Sequence of chain 2.A:
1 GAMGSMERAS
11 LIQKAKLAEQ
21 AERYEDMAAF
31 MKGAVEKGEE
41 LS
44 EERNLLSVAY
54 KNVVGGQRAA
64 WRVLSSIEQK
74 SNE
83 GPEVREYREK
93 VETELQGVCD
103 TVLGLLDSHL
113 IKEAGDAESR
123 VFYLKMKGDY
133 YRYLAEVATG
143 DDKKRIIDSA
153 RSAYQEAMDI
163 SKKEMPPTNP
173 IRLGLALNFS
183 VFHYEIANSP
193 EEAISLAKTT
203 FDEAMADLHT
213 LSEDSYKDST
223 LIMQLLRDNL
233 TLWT

This protein binds this small molecule.
Small molecule (SMILES): CC[C@H](C)[C@H](NC(=O)[C@H](COP(=O)(O)O)NC(=O)CNC(=O)[C@H](C)N)C(=O)N1CCC[C@H]1C(=O)NCC(=O)N[C@@H](C)C(=O)N[C@@H](C)C(=O)N[C@H](C=O)CO

Binding-site contacts:
Ligand atom N contacts residue ASN180 of chain 2.A at 2.9 Å (h-bond).
Ligand atom OG contacts residue ASN47 of chain 2.A at 3.5 Å.
Ligand atom C contacts residue GLU19 of chain 2.A at 3.6 Å.
Ligand atom CD1 contacts residue GLY176 of chain 2.A at 3.7 Å.
Ligand atom CB contacts residue ASN180 of chain 2.A at 3.3 Å.
Ligand atom CB contacts residue TRP235 of chain 2.A at 3.5 Å (hydrophobic).
Ligand atom O1P contacts residue ARG61 of chain 2.A at 2.8 Å (salt-bridge).
Ligand atom CA contacts residue GLU19 of chain 2.A at 3.3 Å.
Ligand atom CA contacts residue ASN180 of chain 2.A at 3.4 Å.
Ligand atom N contacts residue GLU19 of chain 2.A at 2.6 Å (salt-bridge).
Ligand atom O contacts residue ASN55 of chain 2.A at 2.8 Å (h-bond).
Ligand atom CD contacts residue LEU227 of chain 2.A at 3.6 Å (hydrophobic).
Ligand atom O3P contacts residue TYR135 of chain 2.A at 2.5 Å (h-bond).
Ligand atom CG1 contacts residue GLY176 of chain 2.A at 3.7 Å.
Ligand atom C contacts residue LEU179 of chain 2.A at 3.7 Å (hydrophobic).
Ligand atom O contacts residue GLU19 of chain 2.A at 3.2 Å (salt-bridge).
Ligand atom CA contacts residue ASN55 of chain 2.A at 3.4 Å.
Ligand atom P contacts residue ARG61 of chain 2.A at 3.7 Å.
Ligand atom O contacts residue VAL51 of chain 2.A at 3.5 Å.
Ligand atom O2P contacts residue ARG61 of chain 2.A at 2.9 Å (salt-bridge).
Ligand atom N contacts residue LEU179 of chain 2.A at 3.6 Å.
Ligand atom C contacts residue GLU19 of chain 2.A at 2.9 Å.
Ligand atom N contacts residue ASN231 of chain 2.A at 2.9 Å (h-bond).
Ligand atom O contacts residue VAL183 of chain 2.A at 3.5 Å.
Ligand atom CG1 contacts residue LYS127 of chain 2.A at 3.6 Å.
Ligand atom CB contacts residue VAL51 of chain 2.A at 3.5 Å (hydrophobic).
Ligand atom C contacts residue ASN55 of chain 2.A at 3.5 Å.
Ligand atom N contacts residue LEU234 of chain 2.A at 3.4 Å.
Ligand atom O3P contacts residue ARG134 of chain 2.A at 2.8 Å (salt-bridge).
Ligand atom O contacts residue VAL51 of chain 2.A at 3.7 Å.
Ligand atom O contacts residue ASN231 of chain 2.A at 3.0 Å (h-bond).
Ligand atom CB contacts residue ASN55 of chain 2.A at 3.7 Å.
Ligand atom CA contacts residue ASN231 of chain 2.A at 3.6 Å.
Ligand atom CB contacts residue GLU187 of chain 2.A at 3.2 Å.
Ligand atom C contacts residue ASN180 of chain 2.A at 3.6 Å.
Ligand atom C contacts residue ASN231 of chain 2.A at 3.7 Å.
Ligand atom O contacts residue LEU48 of chain 2.A at 3.6 Å.
Ligand atom CG1 contacts residue ASN180 of chain 2.A at 3.7 Å.
Ligand atom O contacts residue GLU187 of chain 2.A at 3.5 Å (salt-bridge).
Ligand atom O1P contacts residue ARG134 of chain 2.A at 2.9 Å (salt-bridge).